This protein binds this small molecule.
Small molecule (SMILES): CC(=O)N[C@H]1[C@H](O[C@H]2[C@H](O)[C@@H](NC(C)=O)CO[C@@H]2CO)O[C@H](CO)[C@@H](O[C@@H]2O[C@H](CO)[C@@H](O)[C@H](O)[C@@H]2O)[C@@H]1O

Binding-site contacts:
Ligand atom C7 contacts residue PHE445 of chain 1.B at 3.9 Å (hydrophobic).
Ligand atom C8 contacts residue TYR269 of chain 1.B at 3.5 Å (hydrophobic).
Ligand atom O7 contacts residue TYR446 of chain 1.B at 3.9 Å.
Ligand atom C7 contacts residue ASN271 of chain 1.B at 3.8 Å.
Ligand atom O7 contacts residue LEU228 of chain 1.B at 3.4 Å.
Ligand atom O6 contacts residue TYR269 of chain 1.B at 3.6 Å.
Ligand atom C7 contacts residue LEU228 of chain 1.B at 3.5 Å (hydrophobic).
Ligand atom O6 contacts residue LEU228 of chain 1.B at 3.5 Å.
Ligand atom C1 contacts residue ASN271 of chain 1.B at 1.4 Å.
Ligand atom O5 contacts residue ASN271 of chain 1.B at 2.3 Å (h-bond).
Ligand atom N2 contacts residue SER232 of chain 1.B at 3.8 Å.
Ligand atom C6 contacts residue SER443 of chain 1.B at 3.7 Å.
Ligand atom C3 contacts residue ASN271 of chain 1.B at 3.8 Å.
Ligand atom C7 contacts residue LYS204 of chain 1.B at 3.5 Å.
Ligand atom C3 contacts residue ASP230 of chain 1.B at 3.7 Å.
Ligand atom N2 contacts residue ASN271 of chain 1.B at 3.0 Å (h-bond).
Ligand atom C6 contacts residue ASN444 of chain 1.B at 3.9 Å.
Ligand atom C5 contacts residue ASN271 of chain 1.B at 3.6 Å.
Ligand atom C2 contacts residue ASP230 of chain 1.B at 3.5 Å.
Ligand atom O7 contacts residue PHE445 of chain 1.B at 2.8 Å (h-bond).
Ligand atom C8 contacts residue SER232 of chain 1.B at 3.5 Å.
Ligand atom C2 contacts residue ASN271 of chain 1.B at 2.5 Å.
Ligand atom O4 contacts residue PHE206 of chain 1.B at 3.6 Å.
Ligand atom C8 contacts residue LYS204 of chain 1.B at 3.6 Å.
Ligand atom O6 contacts residue HIS442 of chain 1.B at 3.4 Å (h-bond).
Ligand atom C8 contacts residue ASP230 of chain 1.B at 3.7 Å.
Ligand atom C1 contacts residue HIS442 of chain 1.B at 3.9 Å.
Ligand atom C2 contacts residue HIS442 of chain 1.B at 3.4 Å.
Ligand atom C4 contacts residue ASN444 of chain 1.B at 4.0 Å.
Ligand atom C8 contacts residue TYR446 of chain 1.B at 4.0 Å (hydrophobic).
Ligand atom C7 contacts residue ASP230 of chain 1.B at 3.6 Å.
Ligand atom C8 contacts residue PHE445 of chain 1.B at 3.6 Å (hydrophobic).
Ligand atom O7 contacts residue LYS204 of chain 1.B at 2.8 Å (salt-bridge).
Ligand atom O7 contacts residue ASN444 of chain 1.B at 3.4 Å (h-bond).
Ligand atom N2 contacts residue ASP230 of chain 1.B at 2.7 Å (salt-bridge).
Ligand atom C8 contacts residue LEU228 of chain 1.B at 3.8 Å (hydrophobic).
Ligand atom C2 contacts residue ASN444 of chain 1.B at 3.7 Å.
Ligand atom C6 contacts residue HIS442 of chain 1.B at 3.2 Å.
Ligand atom C1 contacts residue ASP230 of chain 1.B at 3.5 Å.
Ligand atom C8 contacts residue SER208 of chain 1.B at 3.2 Å.

Sequence of chain 1.B:
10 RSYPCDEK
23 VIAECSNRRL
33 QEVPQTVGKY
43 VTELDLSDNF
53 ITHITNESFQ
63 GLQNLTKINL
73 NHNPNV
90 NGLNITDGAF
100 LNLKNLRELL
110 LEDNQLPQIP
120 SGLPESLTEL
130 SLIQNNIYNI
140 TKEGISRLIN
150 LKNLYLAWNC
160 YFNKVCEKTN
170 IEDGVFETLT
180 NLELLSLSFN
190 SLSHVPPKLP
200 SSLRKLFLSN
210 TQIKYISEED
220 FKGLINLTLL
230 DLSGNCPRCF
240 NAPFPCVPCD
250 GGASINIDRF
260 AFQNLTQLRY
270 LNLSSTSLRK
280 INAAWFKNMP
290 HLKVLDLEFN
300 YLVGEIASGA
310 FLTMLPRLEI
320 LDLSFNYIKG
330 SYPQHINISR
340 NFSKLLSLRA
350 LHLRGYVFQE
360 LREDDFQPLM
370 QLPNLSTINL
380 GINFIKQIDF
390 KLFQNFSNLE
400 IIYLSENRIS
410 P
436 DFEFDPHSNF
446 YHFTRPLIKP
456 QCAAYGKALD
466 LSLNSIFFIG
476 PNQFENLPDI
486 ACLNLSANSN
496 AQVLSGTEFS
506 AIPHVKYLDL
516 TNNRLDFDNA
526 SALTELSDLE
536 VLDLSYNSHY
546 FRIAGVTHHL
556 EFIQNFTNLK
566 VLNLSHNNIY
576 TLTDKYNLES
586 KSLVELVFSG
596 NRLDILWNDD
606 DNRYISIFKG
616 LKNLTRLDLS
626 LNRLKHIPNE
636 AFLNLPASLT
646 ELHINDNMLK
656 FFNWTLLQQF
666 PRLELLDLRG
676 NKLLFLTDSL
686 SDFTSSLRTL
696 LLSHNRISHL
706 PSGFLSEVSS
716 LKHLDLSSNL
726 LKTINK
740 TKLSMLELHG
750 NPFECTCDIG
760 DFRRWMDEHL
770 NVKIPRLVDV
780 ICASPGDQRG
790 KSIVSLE